Sequence of chain 1.D:
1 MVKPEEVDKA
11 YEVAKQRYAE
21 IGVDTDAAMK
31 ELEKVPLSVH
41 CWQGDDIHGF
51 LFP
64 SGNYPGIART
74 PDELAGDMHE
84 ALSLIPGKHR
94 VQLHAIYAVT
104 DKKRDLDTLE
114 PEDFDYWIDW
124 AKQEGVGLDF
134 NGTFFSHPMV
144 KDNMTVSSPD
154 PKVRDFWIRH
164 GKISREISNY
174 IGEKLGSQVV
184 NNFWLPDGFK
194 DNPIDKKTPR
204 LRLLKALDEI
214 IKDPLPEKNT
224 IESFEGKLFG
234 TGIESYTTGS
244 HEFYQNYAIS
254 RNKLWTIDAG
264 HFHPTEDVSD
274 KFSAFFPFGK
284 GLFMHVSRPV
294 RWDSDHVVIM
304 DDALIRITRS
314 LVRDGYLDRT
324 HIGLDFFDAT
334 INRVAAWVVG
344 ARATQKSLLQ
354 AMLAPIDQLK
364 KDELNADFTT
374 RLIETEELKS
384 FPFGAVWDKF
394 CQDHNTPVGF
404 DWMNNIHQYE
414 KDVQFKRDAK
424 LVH

Binding-site contacts:
Ligand atom O5 contacts residue GLU220 of chain 1.D at 4.5 Å.
Ligand atom C4 contacts residue LYS256 of chain 1.D at 4.1 Å.
Ligand atom O4 contacts residue GLU220 of chain 1.D at 4.5 Å.
Ligand atom C1 contacts residue ASN255 of chain 1.D at 4.0 Å.
Ligand atom C2 contacts residue ILE224 of chain 1.D at 4.0 Å (hydrophobic).
Ligand atom O1 contacts residue GLU220 of chain 1.D at 4.5 Å.
Ligand atom O2 contacts residue ARG254 of chain 1.D at 4.0 Å.
Ligand atom C3 contacts residue LYS256 of chain 1.D at 3.8 Å.
Ligand atom C2 contacts residue LYS283 of chain 1.D at 4.2 Å.
Ligand atom O3 contacts residue ILE224 of chain 1.D at 3.9 Å.
Ligand atom O1 contacts residue ASN255 of chain 1.D at 3.1 Å.
Ligand atom C2 contacts residue ASN255 of chain 1.D at 3.5 Å.
Ligand atom C3 contacts residue ILE224 of chain 1.D at 4.4 Å (hydrophobic).
Ligand atom O3 contacts residue LYS256 of chain 1.D at 2.9 Å (salt-bridge).
Ligand atom C3 contacts residue GLU220 of chain 1.D at 4.0 Å.
Ligand atom O1 contacts residue LYS283 of chain 1.D at 3.5 Å.
Ligand atom O3 contacts residue GLU225 of chain 1.D at 4.3 Å.
Ligand atom C1 contacts residue GLU220 of chain 1.D at 3.7 Å.
Ligand atom C2 contacts residue LYS256 of chain 1.D at 4.0 Å.
Ligand atom O2 contacts residue ASN255 of chain 1.D at 2.8 Å (h-bond).
Ligand atom O2 contacts residue LYS256 of chain 1.D at 3.1 Å (salt-bridge).
Ligand atom C2 contacts residue GLU220 of chain 1.D at 4.1 Å.
Ligand atom O3 contacts residue THR223 of chain 1.D at 4.5 Å.
Ligand atom O4 contacts residue LEU218 of chain 1.D at 3.2 Å (h-bond).
Ligand atom C1 contacts residue LYS283 of chain 1.D at 4.1 Å.
Ligand atom C5 contacts residue GLU220 of chain 1.D at 4.4 Å.

A protein and the small-molecule ligand that binds it are described below.
Small molecule (SMILES): C[C@@H]1O[C@H](O)[C@H](O)[C@H](O)[C@H]1O